Sequence of chain 1.A:
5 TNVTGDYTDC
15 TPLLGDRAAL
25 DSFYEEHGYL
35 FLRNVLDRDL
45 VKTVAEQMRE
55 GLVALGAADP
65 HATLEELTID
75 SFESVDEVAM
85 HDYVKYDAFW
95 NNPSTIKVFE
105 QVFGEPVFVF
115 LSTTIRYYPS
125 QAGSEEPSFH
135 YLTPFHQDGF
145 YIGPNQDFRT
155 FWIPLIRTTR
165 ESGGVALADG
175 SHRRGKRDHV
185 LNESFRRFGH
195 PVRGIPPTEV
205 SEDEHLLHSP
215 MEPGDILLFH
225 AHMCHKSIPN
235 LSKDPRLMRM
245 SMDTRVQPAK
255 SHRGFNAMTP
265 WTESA

Binding-site contacts:
Ligand atom O3 contacts residue TRP156 of chain 1.A at 2.8 Å (h-bond).
Ligand atom O4 contacts residue ARG120 of chain 1.A at 3.8 Å.
Ligand atom C4 contacts residue ARG120 of chain 1.A at 3.6 Å.
Ligand atom C3 contacts residue ARG120 of chain 1.A at 3.8 Å.
Ligand atom C5 contacts residue TRP156 of chain 1.A at 3.9 Å (hydrophobic).
Ligand atom O3 contacts residue ARG243 of chain 1.A at 2.8 Å (salt-bridge).
Ligand atom O2 contacts residue PHE223 of chain 1.A at 3.8 Å.
Ligand atom C1 contacts residue PHE223 of chain 1.A at 3.9 Å (hydrophobic).
Ligand atom O5 contacts residue FE1 of chain 1.B at 2.2 Å.
Ligand atom C2 contacts residue ARG120 of chain 1.A at 3.9 Å.
Ligand atom O2 contacts residue FE1 of chain 1.B at 2.0 Å.
Ligand atom C1 contacts residue HIS229 of chain 1.A at 3.7 Å.
Ligand atom O2 contacts residue ASP142 of chain 1.A at 3.0 Å (salt-bridge).
Ligand atom C5 contacts residue SER231 of chain 1.A at 3.4 Å.
Ligand atom O4 contacts residue SER231 of chain 1.A at 2.5 Å (h-bond).
Ligand atom C1 contacts residue ASP247 of chain 1.A at 3.8 Å.
Ligand atom C3 contacts residue TRP156 of chain 1.A at 3.6 Å (hydrophobic).
Ligand atom C4 contacts residue SER231 of chain 1.A at 3.5 Å.
Ligand atom O3 contacts residue ARG120 of chain 1.A at 3.3 Å.
Ligand atom O1 contacts residue TRP156 of chain 1.A at 3.2 Å.
Ligand atom O5 contacts residue THR137 of chain 1.A at 3.9 Å.
Ligand atom C2 contacts residue FE1 of chain 1.B at 2.9 Å.
Ligand atom C1 contacts residue FE1 of chain 1.B at 2.9 Å.
Ligand atom O1 contacts residue ASP247 of chain 1.A at 3.2 Å.
Ligand atom O2 contacts residue HIS229 of chain 1.A at 3.1 Å (h-bond).
Ligand atom O1 contacts residue THR154 of chain 1.A at 3.6 Å.
Ligand atom C5 contacts residue ARG243 of chain 1.A at 3.5 Å.
Ligand atom O2 contacts residue ARG249 of chain 1.A at 2.8 Å (salt-bridge).
Ligand atom O4 contacts residue ARG243 of chain 1.A at 2.8 Å (salt-bridge).
Ligand atom O1 contacts residue ARG249 of chain 1.A at 3.5 Å (salt-bridge).
Ligand atom O4 contacts residue GLY168 of chain 1.A at 4.0 Å.
Ligand atom C2 contacts residue HIS229 of chain 1.A at 3.7 Å.
Ligand atom C4 contacts residue THR137 of chain 1.A at 3.6 Å.
Ligand atom O5 contacts residue HIS140 of chain 1.A at 3.1 Å.
Ligand atom C1 contacts residue ARG249 of chain 1.A at 3.4 Å.
Ligand atom O1 contacts residue PHE223 of chain 1.A at 3.8 Å.
Ligand atom O2 contacts residue THR154 of chain 1.A at 3.8 Å.
Ligand atom O5 contacts residue HIS229 of chain 1.A at 3.1 Å (h-bond).
Ligand atom C5 contacts residue ARG120 of chain 1.A at 3.5 Å.
Ligand atom O5 contacts residue ARG120 of chain 1.A at 4.0 Å.

A small-molecule ligand and the protein it binds are described below.
Small molecule (SMILES): O=C(O)CCC(=O)C(=O)O